Sequence of chain 1.A:
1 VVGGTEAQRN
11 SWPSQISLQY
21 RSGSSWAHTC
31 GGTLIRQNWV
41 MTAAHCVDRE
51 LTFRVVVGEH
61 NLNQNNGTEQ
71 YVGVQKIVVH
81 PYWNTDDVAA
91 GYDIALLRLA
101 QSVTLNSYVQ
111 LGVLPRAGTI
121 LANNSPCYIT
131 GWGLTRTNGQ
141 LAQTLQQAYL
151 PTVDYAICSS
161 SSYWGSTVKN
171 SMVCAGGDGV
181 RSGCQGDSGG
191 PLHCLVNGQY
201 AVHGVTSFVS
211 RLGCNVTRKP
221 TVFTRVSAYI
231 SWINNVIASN

Binding-site contacts:
Ligand atom OG1 contacts residue SER188 of chain 1.A at 2.6 Å (h-bond).
Ligand atom CZ contacts residue SER207 of chain 1.A at 2.9 Å.
Ligand atom CB2 contacts residue SER188 of chain 1.A at 1.7 Å.
Ligand atom CA contacts residue CYS30 of chain 1.A at 4.0 Å (hydrophobic).
Ligand atom CD2 contacts residue HIS45 of chain 1.A at 3.3 Å.
Ligand atom CD1 contacts residue HIS45 of chain 1.A at 4.1 Å.
Ligand atom CZ contacts residue HIS45 of chain 1.A at 2.9 Å.
Ligand atom OG1 contacts residue CYS30 of chain 1.A at 4.1 Å.
Ligand atom O contacts residue GLN185 of chain 1.A at 3.2 Å.
Ligand atom CD1 contacts residue SER207 of chain 1.A at 3.7 Å.
Ligand atom OEZ contacts residue GLN185 of chain 1.A at 4.0 Å.
Ligand atom CBZ contacts residue CYS30 of chain 1.A at 3.9 Å (hydrophobic).
Ligand atom OG1 contacts residue ASP187 of chain 1.A at 3.0 Å (salt-bridge).
Ligand atom OG1 contacts residue GLN185 of chain 1.A at 3.4 Å.
Ligand atom OG1 contacts residue THR29 of chain 1.A at 3.7 Å.
Ligand atom OG1 contacts residue GLY186 of chain 1.A at 2.5 Å (h-bond).
Ligand atom CBZ contacts residue GLY186 of chain 1.A at 3.4 Å.
Ligand atom C contacts residue SER188 of chain 1.A at 3.8 Å.
Ligand atom CD1 contacts residue PHE208 of chain 1.A at 4.2 Å (hydrophobic).
Ligand atom CE1 contacts residue HIS45 of chain 1.A at 3.6 Å.
Ligand atom CA contacts residue HIS45 of chain 1.A at 3.6 Å.
Ligand atom CB2 contacts residue GLN185 of chain 1.A at 4.1 Å.
Ligand atom O contacts residue SER188 of chain 1.A at 3.3 Å (h-bond).
Ligand atom CB2 contacts residue GLY186 of chain 1.A at 3.5 Å.
Ligand atom N contacts residue HIS45 of chain 1.A at 3.7 Å.
Ligand atom CB2 contacts residue ASP187 of chain 1.A at 4.0 Å.
Ligand atom CE1 contacts residue PHE208 of chain 1.A at 3.4 Å (hydrophobic).
Ligand atom CE1 contacts residue SER207 of chain 1.A at 2.5 Å.
Ligand atom N contacts residue SER188 of chain 1.A at 3.6 Å.
Ligand atom CBZ contacts residue THR29 of chain 1.A at 3.2 Å.
Ligand atom C contacts residue HIS45 of chain 1.A at 4.0 Å.
Ligand atom CB2 contacts residue CYS30 of chain 1.A at 4.2 Å (hydrophobic).
Ligand atom CA contacts residue GLY186 of chain 1.A at 4.0 Å.
Ligand atom CB2 contacts residue HIS45 of chain 1.A at 3.8 Å.
Ligand atom CG contacts residue HIS45 of chain 1.A at 4.0 Å.
Ligand atom CBZ contacts residue SER188 of chain 1.A at 4.0 Å.
Ligand atom CZ contacts residue VAL88 of chain 1.A at 3.8 Å (hydrophobic).
Ligand atom C contacts residue GLN185 of chain 1.A at 3.6 Å.
Ligand atom CA contacts residue SER188 of chain 1.A at 2.8 Å.
Ligand atom CE2 contacts residue HIS45 of chain 1.A at 2.8 Å.

A protein and the small-molecule ligand that binds it are described below.
Small molecule (SMILES): C[C@H](NC(=O)OCc1ccccc1)C(=O)O